Binding-site contacts:
Ligand atom C5 contacts residue GLN322 of chain 2.B at 3.8 Å.
Ligand atom O1A contacts residue ASN158 of chain 2.B at 3.2 Å (h-bond).
Ligand atom O4 contacts residue TRP67 of chain 2.B at 2.8 Å (h-bond).
Ligand atom N1 contacts residue PHE83 of chain 2.B at 3.5 Å.
Ligand atom O4 contacts residue HIS78 of chain 2.B at 3.8 Å.
Ligand atom O1A contacts residue ARG408 of chain 2.B at 3.8 Å.
Ligand atom O1A contacts residue PHE83 of chain 2.B at 3.8 Å.
Ligand atom C5 contacts residue PHE83 of chain 2.B at 3.6 Å (hydrophobic).
Ligand atom C4 contacts residue PHE83 of chain 2.B at 3.6 Å (hydrophobic).
Ligand atom CG contacts residue THR155 of chain 2.B at 3.3 Å.
Ligand atom C5 contacts residue TRP320 of chain 2.B at 3.9 Å (hydrophobic).
Ligand atom CZ contacts residue THR155 of chain 2.B at 3.4 Å.
Ligand atom O1B contacts residue GLN153 of chain 2.B at 3.4 Å (h-bond).
Ligand atom O2 contacts residue TRP320 of chain 2.B at 3.4 Å.
Ligand atom C5' contacts residue ASN158 of chain 2.B at 3.8 Å.
Ligand atom C5M contacts residue PHE83 of chain 2.B at 3.8 Å (hydrophobic).
Ligand atom N3 contacts residue TRP320 of chain 2.B at 3.3 Å.
Ligand atom C2' contacts residue TRP320 of chain 2.B at 3.5 Å (hydrophobic).
Ligand atom C6 contacts residue TRP320 of chain 2.B at 3.8 Å (hydrophobic).
Ligand atom C2 contacts residue TRP320 of chain 2.B at 3.4 Å (hydrophobic).
Ligand atom C5M contacts residue GLN322 of chain 2.B at 3.4 Å.
Ligand atom O4 contacts residue THR321 of chain 2.B at 3.3 Å (h-bond).
Ligand atom O2A contacts residue ARG408 of chain 2.B at 2.7 Å (salt-bridge).
Ligand atom CD1 contacts residue ALA154 of chain 2.B at 3.4 Å (hydrophobic).
Ligand atom O2B contacts residue GLN153 of chain 2.B at 3.6 Å.
Ligand atom CD2 contacts residue THR155 of chain 2.B at 3.0 Å.
Ligand atom CD2 contacts residue ARG408 of chain 2.B at 3.8 Å.
Ligand atom O4 contacts residue PHE83 of chain 2.B at 3.9 Å.
Ligand atom CD1 contacts residue GLN153 of chain 2.B at 3.8 Å.
Ligand atom N1 contacts residue TRP320 of chain 2.B at 3.8 Å.
Ligand atom O4' contacts residue PHE83 of chain 2.B at 3.4 Å.
Ligand atom C2 contacts residue PHE83 of chain 2.B at 3.5 Å (hydrophobic).
Ligand atom CZ contacts residue ASN200 of chain 2.B at 3.4 Å.
Ligand atom C4 contacts residue TRP320 of chain 2.B at 3.5 Å (hydrophobic).
Ligand atom CE2 contacts residue THR155 of chain 2.B at 3.0 Å.
Ligand atom N3 contacts residue PHE83 of chain 2.B at 3.6 Å.
Ligand atom CE1 contacts residue THR155 of chain 2.B at 3.7 Å.
Ligand atom C6 contacts residue PHE83 of chain 2.B at 3.4 Å (hydrophobic).
Ligand atom O4 contacts residue GLN322 of chain 2.B at 3.6 Å.
Ligand atom CD1 contacts residue THR155 of chain 2.B at 3.6 Å.

A protein and the small-molecule ligand that binds it are described below.
Small molecule (SMILES): Cc1cn([C@H]2C[C@H](O)[C@@H](CO[P](=O)(O)O[P](=O)(O)Oc3ccccc3)O2)c(=O)[nH]c1=O

Sequence of chain 2.B:
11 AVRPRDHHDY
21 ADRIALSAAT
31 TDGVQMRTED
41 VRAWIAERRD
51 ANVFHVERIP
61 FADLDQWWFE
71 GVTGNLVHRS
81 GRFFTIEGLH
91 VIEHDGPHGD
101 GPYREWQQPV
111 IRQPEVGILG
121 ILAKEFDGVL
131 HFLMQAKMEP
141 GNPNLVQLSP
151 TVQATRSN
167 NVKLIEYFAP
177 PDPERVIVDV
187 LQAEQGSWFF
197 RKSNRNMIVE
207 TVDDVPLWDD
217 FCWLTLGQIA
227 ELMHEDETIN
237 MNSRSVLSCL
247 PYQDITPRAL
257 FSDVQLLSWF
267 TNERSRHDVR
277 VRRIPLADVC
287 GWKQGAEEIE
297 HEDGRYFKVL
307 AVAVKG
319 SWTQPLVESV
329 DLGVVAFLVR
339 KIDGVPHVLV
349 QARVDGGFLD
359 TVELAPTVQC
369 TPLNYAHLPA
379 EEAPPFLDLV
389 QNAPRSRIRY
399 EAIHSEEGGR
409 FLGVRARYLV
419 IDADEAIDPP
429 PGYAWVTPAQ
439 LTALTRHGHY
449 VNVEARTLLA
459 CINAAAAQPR